Binding-site contacts:
Ligand atom N2 contacts residue ALA147 of chain 1.B at 4.3 Å.
Ligand atom C1 contacts residue GLU150 of chain 1.B at 4.1 Å.
Ligand atom C1 contacts residue ASN154 of chain 1.B at 1.4 Å.
Ligand atom N2 contacts residue ASN154 of chain 1.B at 2.9 Å (h-bond).
Ligand atom C1 contacts residue THR156 of chain 1.B at 3.8 Å.
Ligand atom O6 contacts residue SER151 of chain 1.B at 4.0 Å.
Ligand atom C3 contacts residue ASN154 of chain 1.B at 3.8 Å.
Ligand atom C2 contacts residue GLU150 of chain 1.B at 4.5 Å.
Ligand atom C5 contacts residue GLU150 of chain 1.B at 4.0 Å.
Ligand atom C2 contacts residue ASN154 of chain 1.B at 2.5 Å.
Ligand atom C6 contacts residue GLU150 of chain 1.B at 3.7 Å.
Ligand atom C5 contacts residue SER151 of chain 1.B at 4.2 Å.
Ligand atom O5 contacts residue ASN154 of chain 1.B at 2.4 Å (h-bond).
Ligand atom C6 contacts residue ALA147 of chain 1.B at 3.3 Å (hydrophobic).
Ligand atom O5 contacts residue SER151 of chain 1.B at 4.0 Å.
Ligand atom C6 contacts residue SER151 of chain 1.B at 3.7 Å.
Ligand atom C7 contacts residue ASN154 of chain 1.B at 3.1 Å.
Ligand atom C8 contacts residue ASN154 of chain 1.B at 4.3 Å.
Ligand atom O6 contacts residue ALA147 of chain 1.B at 2.5 Å (h-bond).
Ligand atom O5 contacts residue GLU150 of chain 1.B at 3.3 Å (salt-bridge).
Ligand atom C4 contacts residue ASN154 of chain 1.B at 4.2 Å.
Ligand atom C4 contacts residue GLU150 of chain 1.B at 4.1 Å.
Ligand atom C8 contacts residue ALA147 of chain 1.B at 3.8 Å (hydrophobic).
Ligand atom C5 contacts residue ASN154 of chain 1.B at 3.7 Å.
Ligand atom O7 contacts residue ASN154 of chain 1.B at 3.0 Å (h-bond).

Sequence of chain 1.B:
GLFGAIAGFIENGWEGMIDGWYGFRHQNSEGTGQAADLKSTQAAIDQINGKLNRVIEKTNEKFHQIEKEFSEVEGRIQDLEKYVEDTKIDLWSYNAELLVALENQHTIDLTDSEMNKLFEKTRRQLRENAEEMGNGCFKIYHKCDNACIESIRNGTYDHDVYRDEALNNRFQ

The protein below binds the small molecule below.
Small molecule (SMILES): CC(=O)N[C@H]1[C@H](O[C@H]2[C@H](O)[C@@H](NC(C)=O)CO[C@@H]2CO)O[C@H](CO)[C@@H](O)[C@@H]1O